Sequence of chain 1.B:
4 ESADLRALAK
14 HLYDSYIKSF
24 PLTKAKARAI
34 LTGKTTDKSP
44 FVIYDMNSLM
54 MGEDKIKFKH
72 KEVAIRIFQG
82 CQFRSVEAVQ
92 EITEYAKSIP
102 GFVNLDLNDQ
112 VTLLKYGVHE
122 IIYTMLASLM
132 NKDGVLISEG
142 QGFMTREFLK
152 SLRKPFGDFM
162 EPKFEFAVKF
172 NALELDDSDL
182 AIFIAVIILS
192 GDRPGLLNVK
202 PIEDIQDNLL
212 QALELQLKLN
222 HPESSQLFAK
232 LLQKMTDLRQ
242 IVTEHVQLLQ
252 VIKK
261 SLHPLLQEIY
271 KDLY

This small molecule binds to this protein.
Small molecule (SMILES): COc1cccc(Cn2c(C(=O)O)c(Sc3ccccc3)c3cc(Cl)ccc32)c1

Binding-site contacts:
Ligand atom CAK contacts residue MET145 of chain 1.B at 3.5 Å (hydrophobic).
Ligand atom CAP contacts residue CYS82 of chain 1.B at 3.6 Å (hydrophobic).
Ligand atom CAT contacts residue ARG85 of chain 1.B at 3.4 Å.
Ligand atom CAO contacts residue LEU127 of chain 1.B at 3.7 Å (hydrophobic).
Ligand atom CBB contacts residue ILE138 of chain 1.B at 3.5 Å (hydrophobic).
Ligand atom CAF contacts residue ILE138 of chain 1.B at 3.6 Å (hydrophobic).
Ligand atom CAZ contacts residue ILE138 of chain 1.B at 3.8 Å (hydrophobic).
Ligand atom SAS contacts residue GLY81 of chain 1.B at 3.2 Å.
Ligand atom CLAD contacts residue LEU150 of chain 1.B at 3.8 Å.
Ligand atom SAS contacts residue CYS82 of chain 1.B at 3.3 Å (h-bond).
Ligand atom CBA contacts residue ILE138 of chain 1.B at 3.8 Å (hydrophobic).
Ligand atom CLAD contacts residue PHE160 of chain 1.B at 3.8 Å.
Ligand atom OAC contacts residue GLY81 of chain 1.B at 3.4 Å (h-bond).
Ligand atom CAV contacts residue ARG85 of chain 1.B at 3.5 Å.
Ligand atom CAT contacts residue SER139 of chain 1.B at 3.7 Å.
Ligand atom CAA contacts residue ILE123 of chain 1.B at 3.5 Å (hydrophobic).
Ligand atom CAF contacts residue ILE46 of chain 1.B at 3.7 Å (hydrophobic).
Ligand atom OAB contacts residue ARG85 of chain 1.B at 3.4 Å.
Ligand atom CAH contacts residue SER86 of chain 1.B at 3.4 Å.
Ligand atom CAQ contacts residue LEU137 of chain 1.B at 3.7 Å (hydrophobic).
Ligand atom CAF contacts residue PHE61 of chain 1.B at 3.6 Å (hydrophobic).
Ligand atom CAJ contacts residue SER86 of chain 1.B at 3.7 Å.
Ligand atom CAA contacts residue LEU127 of chain 1.B at 3.8 Å (hydrophobic).
Ligand atom CAM contacts residue MET161 of chain 1.B at 3.5 Å (hydrophobic).
Ligand atom OAB contacts residue ILE138 of chain 1.B at 3.7 Å.
Ligand atom NBC contacts residue ILE138 of chain 1.B at 3.5 Å.
Ligand atom CAO contacts residue ARG85 of chain 1.B at 3.9 Å.
Ligand atom CAF contacts residue MET145 of chain 1.B at 3.2 Å (hydrophobic).
Ligand atom CLAD contacts residue MET161 of chain 1.B at 3.2 Å.
Ligand atom CAH contacts residue ARG85 of chain 1.B at 3.8 Å.
Ligand atom OAC contacts residue ARG85 of chain 1.B at 3.4 Å.
Ligand atom CAG contacts residue PHE61 of chain 1.B at 3.5 Å (hydrophobic).
Ligand atom CAL contacts residue PHE61 of chain 1.B at 3.8 Å (hydrophobic).
Ligand atom CAH contacts residue CYS82 of chain 1.B at 3.9 Å (hydrophobic).
Ligand atom CAW contacts residue LEU127 of chain 1.B at 3.8 Å (hydrophobic).
Ligand atom OAB contacts residue SER139 of chain 1.B at 2.7 Å (h-bond).
Ligand atom CAI contacts residue ARG85 of chain 1.B at 3.5 Å.
Ligand atom CAU contacts residue MET161 of chain 1.B at 3.7 Å (hydrophobic).
Ligand atom CAE contacts residue PHE61 of chain 1.B at 3.2 Å (hydrophobic).
Ligand atom CAE contacts residue LEU52 of chain 1.B at 3.7 Å (hydrophobic).